Sequence of chain 2.A:
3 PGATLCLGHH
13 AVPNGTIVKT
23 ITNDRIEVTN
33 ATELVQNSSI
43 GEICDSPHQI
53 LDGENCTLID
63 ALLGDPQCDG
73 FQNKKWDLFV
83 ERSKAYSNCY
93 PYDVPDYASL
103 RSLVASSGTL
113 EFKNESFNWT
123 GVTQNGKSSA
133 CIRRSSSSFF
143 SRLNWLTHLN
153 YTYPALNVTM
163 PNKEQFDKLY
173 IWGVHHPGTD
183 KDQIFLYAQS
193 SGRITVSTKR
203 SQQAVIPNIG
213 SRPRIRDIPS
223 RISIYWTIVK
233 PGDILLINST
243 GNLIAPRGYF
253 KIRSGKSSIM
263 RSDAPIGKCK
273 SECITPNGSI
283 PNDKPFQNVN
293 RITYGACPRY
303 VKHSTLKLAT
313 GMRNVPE

Sequence of chain 3.A:
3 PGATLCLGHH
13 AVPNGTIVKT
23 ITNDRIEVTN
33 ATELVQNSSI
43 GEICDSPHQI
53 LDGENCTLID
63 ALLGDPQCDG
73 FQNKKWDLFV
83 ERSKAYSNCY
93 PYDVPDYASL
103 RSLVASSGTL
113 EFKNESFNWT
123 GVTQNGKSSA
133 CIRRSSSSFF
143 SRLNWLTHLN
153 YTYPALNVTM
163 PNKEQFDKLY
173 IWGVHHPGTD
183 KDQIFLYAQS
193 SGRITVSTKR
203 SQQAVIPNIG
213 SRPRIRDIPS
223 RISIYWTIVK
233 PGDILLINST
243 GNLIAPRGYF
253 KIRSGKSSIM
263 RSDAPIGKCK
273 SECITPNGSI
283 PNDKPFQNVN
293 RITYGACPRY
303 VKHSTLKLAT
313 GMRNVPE

Binding-site contacts:
Ligand atom O6 contacts residue ASN159 of chain 3.A at 3.1 Å.
Ligand atom C7 contacts residue LYS183 of chain 2.A at 3.8 Å.
Ligand atom C8 contacts residue THR197 of chain 3.A at 4.1 Å.
Ligand atom N2 contacts residue ARG195 of chain 3.A at 4.1 Å.
Ligand atom C2 contacts residue ASN240 of chain 3.A at 2.5 Å.
Ligand atom O5 contacts residue ASN240 of chain 3.A at 2.5 Å (h-bond).
Ligand atom C8 contacts residue ASN240 of chain 3.A at 3.6 Å.
Ligand atom C4 contacts residue ALA157 of chain 3.A at 3.5 Å (hydrophobic).
Ligand atom C7 contacts residue THR242 of chain 3.A at 4.0 Å.
Ligand atom O7 contacts residue LYS183 of chain 2.A at 3.3 Å (salt-bridge).
Ligand atom C3 contacts residue ALA157 of chain 3.A at 4.2 Å (hydrophobic).
Ligand atom C6 contacts residue ASP182 of chain 2.A at 3.6 Å.
Ligand atom C2 contacts residue ALA157 of chain 3.A at 4.1 Å (hydrophobic).
Ligand atom N2 contacts residue ASN240 of chain 3.A at 2.8 Å (h-bond).
Ligand atom O6 contacts residue ALA157 of chain 3.A at 3.5 Å (h-bond).
Ligand atom C5 contacts residue ASN240 of chain 3.A at 3.7 Å.
Ligand atom C1 contacts residue LEU158 of chain 3.A at 3.4 Å (hydrophobic).
Ligand atom C5 contacts residue ALA157 of chain 3.A at 4.1 Å (hydrophobic).
Ligand atom O3 contacts residue LYS183 of chain 2.A at 3.9 Å.
Ligand atom C1 contacts residue ASN159 of chain 3.A at 4.0 Å.
Ligand atom O6 contacts residue ASP182 of chain 2.A at 4.0 Å.
Ligand atom O3 contacts residue ALA157 of chain 3.A at 4.2 Å.
Ligand atom C7 contacts residue SER241 of chain 3.A at 4.1 Å.
Ligand atom C1 contacts residue ASN240 of chain 3.A at 1.5 Å.
Ligand atom O3 contacts residue ASP182 of chain 2.A at 3.2 Å (salt-bridge).
Ligand atom C3 contacts residue ASN240 of chain 3.A at 3.8 Å.
Ligand atom O7 contacts residue SER241 of chain 3.A at 3.3 Å (h-bond).
Ligand atom C8 contacts residue ILE211 of chain 2.A at 3.1 Å (hydrophobic).
Ligand atom O5 contacts residue ALA157 of chain 3.A at 3.6 Å.
Ligand atom C6 contacts residue ASN159 of chain 3.A at 4.2 Å.
Ligand atom C7 contacts residue ARG195 of chain 3.A at 3.9 Å.
Ligand atom O7 contacts residue ASN240 of chain 3.A at 3.4 Å (h-bond).
Ligand atom C7 contacts residue ASN240 of chain 3.A at 3.4 Å.
Ligand atom O3 contacts residue ARG195 of chain 3.A at 3.5 Å (salt-bridge).
Ligand atom O5 contacts residue LEU158 of chain 3.A at 3.3 Å (h-bond).
Ligand atom C8 contacts residue GLY212 of chain 2.A at 3.8 Å.
Ligand atom O7 contacts residue THR242 of chain 3.A at 3.1 Å.
Ligand atom O5 contacts residue ASN159 of chain 3.A at 3.4 Å.
Ligand atom C6 contacts residue ALA157 of chain 3.A at 3.5 Å (hydrophobic).
Ligand atom C8 contacts residue ARG195 of chain 3.A at 3.8 Å.

This small molecule binds to this protein.
Small molecule (SMILES): CC(=O)N[C@H]1[C@H](O[C@H]2[C@H](O)[C@@H](NC(C)=O)CO[C@@H]2CO)O[C@H](CO)[C@@H](O[C@@H]2O[C@H](CO[C@H]3O[C@H](CO)[C@@H](O)[C@H](O)[C@@H]3O)[C@@H](O)[C@H](O[C@H]3O[C@H](CO)[C@@H](O)[C@H](O)[C@@H]3O)[C@@H]2O)[C@@H]1O